Binding-site contacts:
Ligand atom C8 contacts residue TYR319 of chain 1.A at 4.3 Å (hydrophobic).
Ligand atom O2 contacts residue PRO252 of chain 1.A at 3.3 Å.
Ligand atom C7 contacts residue TYR319 of chain 1.A at 3.7 Å (hydrophobic).
Ligand atom C6 contacts residue LEU320 of chain 1.A at 4.4 Å (hydrophobic).
Ligand atom C8 contacts residue THR89 of chain 1.A at 4.5 Å.
Ligand atom O2 contacts residue THR89 of chain 1.A at 3.2 Å (h-bond).
Ligand atom C4 contacts residue VAL250 of chain 1.A at 4.2 Å (hydrophobic).
Ligand atom C13 contacts residue VAL250 of chain 1.A at 3.4 Å (hydrophobic).
Ligand atom O3 contacts residue TYR319 of chain 1.A at 2.6 Å (h-bond).
Ligand atom C9 contacts residue THR89 of chain 1.A at 3.8 Å.
Ligand atom C11 contacts residue VAL250 of chain 1.A at 3.7 Å (hydrophobic).
Ligand atom C2 contacts residue VAL250 of chain 1.A at 4.3 Å (hydrophobic).
Ligand atom C9 contacts residue ASN253 of chain 1.A at 4.3 Å.
Ligand atom C3 contacts residue GLY91 of chain 1.A at 4.4 Å.
Ligand atom O2 contacts residue GLY91 of chain 1.A at 4.3 Å.
Ligand atom O3 contacts residue PRO252 of chain 1.A at 3.5 Å.
Ligand atom C14 contacts residue VAL250 of chain 1.A at 3.9 Å (hydrophobic).
Ligand atom C6 contacts residue TYR319 of chain 1.A at 4.3 Å (hydrophobic).
Ligand atom C9 contacts residue TYR319 of chain 1.A at 3.8 Å (hydrophobic).
Ligand atom C3 contacts residue VAL250 of chain 1.A at 3.4 Å (hydrophobic).
Ligand atom C4 contacts residue GLY91 of chain 1.A at 3.8 Å.
Ligand atom C9 contacts residue PRO252 of chain 1.A at 3.7 Å (hydrophobic).
Ligand atom C12 contacts residue VAL250 of chain 1.A at 3.4 Å (hydrophobic).
Ligand atom O2 contacts residue TYR319 of chain 1.A at 4.0 Å.
Ligand atom C3 contacts residue GLU90 of chain 1.A at 4.2 Å.
Ligand atom C10 contacts residue VAL250 of chain 1.A at 3.9 Å (hydrophobic).
Ligand atom O3 contacts residue THR89 of chain 1.A at 4.4 Å.
Ligand atom O2 contacts residue ASN253 of chain 1.A at 3.2 Å (h-bond).
Ligand atom C15 contacts residue VAL250 of chain 1.A at 4.0 Å (hydrophobic).
Ligand atom C4 contacts residue GLU90 of chain 1.A at 3.8 Å.

The small molecule below binds the protein below.
Small molecule (SMILES): O=C(c1ccccc1)c1ccc2n1CC[C@H]2C(=O)O

Sequence of chain 1.A:
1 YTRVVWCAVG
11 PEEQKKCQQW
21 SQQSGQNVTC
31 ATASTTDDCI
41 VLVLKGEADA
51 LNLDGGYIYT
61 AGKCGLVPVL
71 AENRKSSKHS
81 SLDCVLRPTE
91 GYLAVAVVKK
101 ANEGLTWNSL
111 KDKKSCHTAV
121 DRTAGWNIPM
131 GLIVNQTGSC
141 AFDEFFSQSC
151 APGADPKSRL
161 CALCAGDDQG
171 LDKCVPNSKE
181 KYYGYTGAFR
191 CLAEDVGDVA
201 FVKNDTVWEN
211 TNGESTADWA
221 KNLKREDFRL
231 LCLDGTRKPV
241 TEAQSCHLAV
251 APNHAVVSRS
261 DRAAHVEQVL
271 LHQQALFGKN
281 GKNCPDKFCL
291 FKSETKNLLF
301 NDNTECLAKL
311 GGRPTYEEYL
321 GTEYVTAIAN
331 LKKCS